Binding-site contacts:
Ligand atom O5 contacts residue THR378 of chain 1.C at 3.3 Å (h-bond).
Ligand atom C7 contacts residue NAG1 of chain 1.IB at 4.3 Å.
Ligand atom O6 contacts residue GLY375 of chain 1.C at 4.0 Å.
Ligand atom C2 contacts residue ASN296 of chain 1.C at 3.1 Å.
Ligand atom C1 contacts residue THR378 of chain 1.C at 3.5 Å.
Ligand atom C5 contacts residue ASN296 of chain 1.C at 4.4 Å.
Ligand atom C8 contacts residue ASN296 of chain 1.C at 4.2 Å.
Ligand atom C1 contacts residue ASN296 of chain 1.C at 2.2 Å.
Ligand atom C6 contacts residue NAG1 of chain 1.IB at 4.2 Å.
Ligand atom C6 contacts residue THR378 of chain 1.C at 3.4 Å.
Ligand atom O5 contacts residue ASN296 of chain 1.C at 3.1 Å (h-bond).
Ligand atom O6 contacts residue THR378 of chain 1.C at 2.6 Å (h-bond).
Ligand atom C7 contacts residue GLY375 of chain 1.C at 4.3 Å.
Ligand atom C3 contacts residue ASN296 of chain 1.C at 4.5 Å.
Ligand atom C1 contacts residue NAG1 of chain 1.IB at 3.2 Å.
Ligand atom C8 contacts residue THR380 of chain 1.C at 4.0 Å.
Ligand atom C5 contacts residue NAG1 of chain 1.IB at 4.0 Å.
Ligand atom O7 contacts residue NAG1 of chain 1.IB at 3.2 Å (h-bond).
Ligand atom C2 contacts residue NAG1 of chain 1.IB at 3.8 Å.
Ligand atom N2 contacts residue ASN296 of chain 1.C at 3.2 Å (h-bond).
Ligand atom O7 contacts residue ASN296 of chain 1.C at 3.2 Å (h-bond).
Ligand atom C7 contacts residue ASN296 of chain 1.C at 3.3 Å.
Ligand atom C8 contacts residue GLY375 of chain 1.C at 3.4 Å.
Ligand atom C5 contacts residue THR378 of chain 1.C at 3.7 Å.
Ligand atom O5 contacts residue NAG1 of chain 1.IB at 2.7 Å.

Sequence of chain 1.C:
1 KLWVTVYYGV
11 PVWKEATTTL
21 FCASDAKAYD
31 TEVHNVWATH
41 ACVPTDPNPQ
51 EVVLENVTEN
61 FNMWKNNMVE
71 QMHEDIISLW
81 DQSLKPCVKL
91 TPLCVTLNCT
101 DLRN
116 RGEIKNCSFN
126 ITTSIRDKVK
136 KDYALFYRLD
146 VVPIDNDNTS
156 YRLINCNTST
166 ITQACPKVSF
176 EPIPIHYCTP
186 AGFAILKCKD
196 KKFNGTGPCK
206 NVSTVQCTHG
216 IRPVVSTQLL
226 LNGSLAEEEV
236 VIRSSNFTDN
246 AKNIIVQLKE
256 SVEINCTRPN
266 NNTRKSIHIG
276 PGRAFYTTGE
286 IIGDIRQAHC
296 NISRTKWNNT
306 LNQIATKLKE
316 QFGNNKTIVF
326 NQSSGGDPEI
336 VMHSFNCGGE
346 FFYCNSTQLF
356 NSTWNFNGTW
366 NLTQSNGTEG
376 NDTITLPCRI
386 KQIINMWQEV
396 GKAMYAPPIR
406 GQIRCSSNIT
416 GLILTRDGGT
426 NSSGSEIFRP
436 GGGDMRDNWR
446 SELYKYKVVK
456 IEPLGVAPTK

This small molecule binds to this protein.
Small molecule (SMILES): CC(=O)N[C@H]1[C@H](O[C@H]2[C@H](O)[C@@H](NC(C)=O)CO[C@@H]2CO)O[C@H](CO)[C@@H](O[C@H]2CC[C@H](O)[C@@H](CO)O2)[C@@H]1O